Sequence of chain 1.F:
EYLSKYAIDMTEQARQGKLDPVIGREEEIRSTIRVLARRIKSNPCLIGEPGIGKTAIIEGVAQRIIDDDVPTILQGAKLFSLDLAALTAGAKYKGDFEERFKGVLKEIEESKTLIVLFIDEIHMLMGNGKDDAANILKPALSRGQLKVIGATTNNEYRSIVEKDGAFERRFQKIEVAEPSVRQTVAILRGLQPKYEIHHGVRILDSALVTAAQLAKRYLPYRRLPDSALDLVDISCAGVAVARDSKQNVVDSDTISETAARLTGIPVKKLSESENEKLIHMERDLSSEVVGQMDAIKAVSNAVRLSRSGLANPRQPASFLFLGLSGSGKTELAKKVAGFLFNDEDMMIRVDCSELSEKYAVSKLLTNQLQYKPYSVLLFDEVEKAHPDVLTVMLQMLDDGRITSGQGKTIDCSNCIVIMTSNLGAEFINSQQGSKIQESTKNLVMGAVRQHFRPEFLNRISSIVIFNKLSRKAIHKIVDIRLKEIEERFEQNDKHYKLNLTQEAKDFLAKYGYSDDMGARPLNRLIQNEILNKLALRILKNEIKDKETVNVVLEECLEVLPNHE

Sequence of chain 1.A:
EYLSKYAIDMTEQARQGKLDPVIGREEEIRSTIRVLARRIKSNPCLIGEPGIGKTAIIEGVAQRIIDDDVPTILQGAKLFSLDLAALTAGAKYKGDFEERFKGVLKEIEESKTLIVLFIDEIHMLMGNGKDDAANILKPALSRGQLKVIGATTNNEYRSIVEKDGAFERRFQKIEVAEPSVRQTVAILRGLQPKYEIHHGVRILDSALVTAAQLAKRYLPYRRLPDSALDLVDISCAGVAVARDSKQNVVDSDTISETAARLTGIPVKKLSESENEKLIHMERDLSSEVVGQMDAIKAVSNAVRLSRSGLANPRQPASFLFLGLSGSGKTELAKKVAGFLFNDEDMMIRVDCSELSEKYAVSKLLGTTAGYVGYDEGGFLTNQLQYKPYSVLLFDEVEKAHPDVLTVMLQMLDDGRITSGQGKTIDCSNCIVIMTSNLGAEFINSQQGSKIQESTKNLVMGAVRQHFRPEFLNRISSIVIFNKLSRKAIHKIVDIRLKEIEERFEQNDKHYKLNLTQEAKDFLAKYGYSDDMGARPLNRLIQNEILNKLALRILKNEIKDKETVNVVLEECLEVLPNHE

Binding-site contacts:
Ligand atom N9 contacts residue LEU393 of chain 1.A at 3.6 Å.
Ligand atom O2B contacts residue THR219 of chain 1.A at 3.0 Å (h-bond).
Ligand atom O2' contacts residue ASP184 of chain 1.A at 2.8 Å (salt-bridge).
Ligand atom N6 contacts residue ILE351 of chain 1.A at 3.4 Å.
Ligand atom O2A contacts residue LYS218 of chain 1.A at 3.8 Å.
Ligand atom O1A contacts residue GLY217 of chain 1.A at 3.4 Å.
Ligand atom O2A contacts residue GLY215 of chain 1.A at 2.8 Å.
Ligand atom O2A contacts residue ILE216 of chain 1.A at 2.9 Å (h-bond).
Ligand atom C1' contacts residue LEU393 of chain 1.A at 3.4 Å (hydrophobic).
Ligand atom S1G contacts residue GLY215 of chain 1.A at 3.3 Å (h-bond).
Ligand atom C3' contacts residue THR219 of chain 1.A at 3.7 Å.
Ligand atom N1 contacts residue PRO185 of chain 1.A at 3.6 Å.
Ligand atom O2A contacts residue GLY217 of chain 1.A at 2.7 Å (h-bond).
Ligand atom N6 contacts residue ILE187 of chain 1.A at 2.9 Å (h-bond).
Ligand atom O3' contacts residue ARG333 of chain 1.F at 3.0 Å (salt-bridge).
Ligand atom O3' contacts residue THR219 of chain 1.A at 3.8 Å.
Ligand atom O3B contacts residue GLY215 of chain 1.A at 3.2 Å (h-bond).
Ligand atom C6 contacts residue ALA220 of chain 1.A at 3.6 Å (hydrophobic).
Ligand atom N1 contacts residue ALA220 of chain 1.A at 3.5 Å.
Ligand atom O1A contacts residue LYS218 of chain 1.A at 3.2 Å (salt-bridge).
Ligand atom O3B contacts residue PRO214 of chain 1.A at 3.8 Å.
Ligand atom C2 contacts residue ALA220 of chain 1.A at 3.6 Å (hydrophobic).
Ligand atom C2' contacts residue ASP184 of chain 1.A at 3.8 Å.
Ligand atom C5 contacts residue ILE351 of chain 1.A at 3.8 Å (hydrophobic).
Ligand atom O1A contacts residue THR219 of chain 1.A at 2.8 Å (h-bond).
Ligand atom O3G contacts residue PRO214 of chain 1.A at 3.5 Å.
Ligand atom C2 contacts residue PRO185 of chain 1.A at 3.0 Å (hydrophobic).
Ligand atom O2B contacts residue LYS218 of chain 1.A at 3.3 Å (salt-bridge).
Ligand atom PB contacts residue ARG333 of chain 1.F at 3.6 Å.
Ligand atom O4' contacts residue LEU393 of chain 1.A at 3.3 Å.
Ligand atom C6 contacts residue ILE351 of chain 1.A at 3.8 Å (hydrophobic).
Ligand atom PA contacts residue GLY217 of chain 1.A at 3.5 Å.
Ligand atom C8 contacts residue LEU393 of chain 1.A at 3.8 Å (hydrophobic).
Ligand atom O1A contacts residue ARG333 of chain 1.F at 3.6 Å (salt-bridge).
Ligand atom N1 contacts residue ILE187 of chain 1.A at 3.2 Å (h-bond).
Ligand atom C8 contacts residue PRO389 of chain 1.A at 3.7 Å (hydrophobic).
Ligand atom O1B contacts residue ARG333 of chain 1.F at 3.1 Å (salt-bridge).
Ligand atom N7 contacts residue PRO389 of chain 1.A at 3.5 Å.
Ligand atom O3A contacts residue ARG333 of chain 1.F at 3.2 Å (salt-bridge).
Ligand atom N1 contacts residue VAL186 of chain 1.A at 3.6 Å.

The small molecule below binds the protein below.
Small molecule (SMILES): Nc1ncnc2c1ncn2[C@@H]1O[C@H](COP(=O)(O)OP(=O)(O)OP(O)(O)=S)[C@@H](O)[C@H]1O